Binding-site contacts:
Ligand atom C12 contacts residue ASN62 of chain 1.HA at 3.9 Å.
Ligand atom C3 contacts residue VAL102 of chain 1.BB at 3.2 Å (hydrophobic).
Ligand atom C14 contacts residue THR94 of chain 1.AA at 3.8 Å.
Ligand atom C7 contacts residue THR94 of chain 1.AA at 4.0 Å.
Ligand atom C12 contacts residue THR94 of chain 1.AA at 3.9 Å.
Ligand atom C9 contacts residue THR94 of chain 1.AA at 4.2 Å.
Ligand atom O24 contacts residue CDL1 of chain 1.QE at 3.9 Å.
Ligand atom C25 contacts residue CDL1 of chain 1.QE at 3.9 Å.
Ligand atom C10 contacts residue THR94 of chain 1.AA at 4.2 Å.
Ligand atom C23 contacts residue CDL1 of chain 1.QE at 4.0 Å.
Ligand atom C11 contacts residue ASN62 of chain 1.HA at 3.6 Å.
Ligand atom C17 contacts residue ASN62 of chain 1.HA at 4.3 Å.
Ligand atom C13 contacts residue THR94 of chain 1.AA at 3.6 Å.
Ligand atom O15 contacts residue SER91 of chain 1.AA at 4.5 Å.
Ligand atom C10 contacts residue ASN62 of chain 1.HA at 4.0 Å.
Ligand atom O15 contacts residue THR94 of chain 1.AA at 4.4 Å.
Ligand atom C11 contacts residue THR94 of chain 1.AA at 4.2 Å.
Ligand atom O15 contacts residue ASN62 of chain 1.HA at 3.5 Å (h-bond).

Sequence of chain 1.AA:
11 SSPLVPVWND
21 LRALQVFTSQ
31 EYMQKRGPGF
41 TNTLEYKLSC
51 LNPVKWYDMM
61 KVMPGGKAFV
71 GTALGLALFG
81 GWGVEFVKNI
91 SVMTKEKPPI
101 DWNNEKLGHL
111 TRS

Sequence of chain 1.HA:
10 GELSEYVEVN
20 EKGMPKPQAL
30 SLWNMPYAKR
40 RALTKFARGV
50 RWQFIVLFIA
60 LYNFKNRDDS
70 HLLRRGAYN

This small molecule binds to this protein.
Small molecule (SMILES): COCCOCCOCCOc1ccc(C(C)(C)CC(C)(C)C)cc1

Sequence of chain 1.BB:
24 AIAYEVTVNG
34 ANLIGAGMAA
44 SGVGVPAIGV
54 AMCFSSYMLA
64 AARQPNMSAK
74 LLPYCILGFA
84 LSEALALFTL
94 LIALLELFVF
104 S